The small molecule below binds the protein below.
Small molecule (SMILES): CCn1c2c(c(=O)[nH]c1=O)[C@H](c1ccc(C)cc1)C1=C(CN(CC3CCN(Cc4ccc([N+](=O)[O-])cc4)CC3)C1=O)N2

Binding-site contacts:
Ligand atom O39 contacts residue ILE105 of chain 1.A at 3.8 Å.
Ligand atom C28 contacts residue LEU51 of chain 1.A at 3.4 Å (hydrophobic).
Ligand atom N03 contacts residue LEU53 of chain 1.A at 4.0 Å.
Ligand atom N05 contacts residue LEU51 of chain 1.A at 3.8 Å.
Ligand atom C32 contacts residue TRP40 of chain 1.A at 4.0 Å (hydrophobic).
Ligand atom C25 contacts residue EDO1 of chain 1.G at 4.0 Å.
Ligand atom N10 contacts residue TRP40 of chain 1.A at 3.7 Å.
Ligand atom O42 contacts residue TYR56 of chain 1.A at 3.8 Å.
Ligand atom N15 contacts residue EDO1 of chain 1.G at 4.1 Å.
Ligand atom O42 contacts residue TYR98 of chain 1.A at 3.8 Å.
Ligand atom C31 contacts residue ILE105 of chain 1.A at 3.6 Å (hydrophobic).
Ligand atom C34 contacts residue MET108 of chain 1.A at 3.7 Å (hydrophobic).
Ligand atom C06 contacts residue LEU51 of chain 1.A at 3.7 Å (hydrophobic).
Ligand atom C11 contacts residue LEU51 of chain 1.A at 3.7 Å (hydrophobic).
Ligand atom O39 contacts residue ASN99 of chain 1.A at 3.4 Å (h-bond).
Ligand atom C41 contacts residue LEU53 of chain 1.A at 4.1 Å (hydrophobic).
Ligand atom O42 contacts residue ASN99 of chain 1.A at 2.9 Å (h-bond).
Ligand atom C02 contacts residue VAL46 of chain 1.A at 3.6 Å (hydrophobic).
Ligand atom C38 contacts residue ILE105 of chain 1.A at 3.8 Å (hydrophobic).
Ligand atom C13 contacts residue EDO1 of chain 1.G at 3.1 Å.
Ligand atom C41 contacts residue ASN99 of chain 1.A at 3.5 Å.
Ligand atom C28 contacts residue TRP40 of chain 1.A at 3.6 Å (hydrophobic).
Ligand atom C32 contacts residue ILE105 of chain 1.A at 3.7 Å (hydrophobic).
Ligand atom C11 contacts residue TRP40 of chain 1.A at 3.6 Å (hydrophobic).
Ligand atom C14 contacts residue EDO1 of chain 1.G at 3.0 Å.
Ligand atom C38 contacts residue ASN99 of chain 1.A at 3.5 Å.
Ligand atom C32 contacts residue MET108 of chain 1.A at 4.0 Å (hydrophobic).
Ligand atom N40 contacts residue ASN99 of chain 1.A at 2.7 Å (h-bond).
Ligand atom C41 contacts residue ILE105 of chain 1.A at 4.1 Å (hydrophobic).
Ligand atom C01 contacts residue PRO41 of chain 1.A at 3.7 Å (hydrophobic).
Ligand atom C01 contacts residue VAL46 of chain 1.A at 4.1 Å (hydrophobic).
Ligand atom C27 contacts residue TRP40 of chain 1.A at 4.0 Å (hydrophobic).
Ligand atom C34 contacts residue ASP104 of chain 1.A at 3.7 Å.
Ligand atom C01 contacts residue PHE42 of chain 1.A at 3.8 Å (hydrophobic).
Ligand atom C04 contacts residue LEU53 of chain 1.A at 4.1 Å (hydrophobic).
Ligand atom C28 contacts residue EDO1 of chain 1.F at 3.6 Å.
Ligand atom N40 contacts residue ILE105 of chain 1.A at 3.7 Å.
Ligand atom N05 contacts residue PRO41 of chain 1.A at 4.0 Å.
Ligand atom C38 contacts residue LEU53 of chain 1.A at 4.1 Å (hydrophobic).
Ligand atom N10 contacts residue LEU51 of chain 1.A at 3.4 Å.

Sequence of chain 1.A:
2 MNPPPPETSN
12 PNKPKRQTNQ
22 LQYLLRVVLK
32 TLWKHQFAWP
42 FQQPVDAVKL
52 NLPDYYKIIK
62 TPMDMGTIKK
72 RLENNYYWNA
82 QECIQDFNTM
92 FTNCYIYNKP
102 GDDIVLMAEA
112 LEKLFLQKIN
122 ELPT